A protein and the small-molecule ligand that binds it are described below.
Small molecule (SMILES): C[C@H](NC(=O)CNC(=O)c1cccc(Cl)c1)c1ccccc1

Binding-site contacts:
Ligand atom C14 contacts residue LEU487 of chain 1.E at 4.0 Å (hydrophobic).
Ligand atom C17 contacts residue PHE321 of chain 1.E at 4.2 Å (hydrophobic).
Ligand atom O1 contacts residue SER479 of chain 1.E at 3.8 Å.
Ligand atom O2 contacts residue PHE321 of chain 1.E at 3.3 Å.
Ligand atom CL1 contacts residue ILE396 of chain 1.E at 3.5 Å.
Ligand atom C1 contacts residue HIS463 of chain 1.E at 3.9 Å.
Ligand atom C13 contacts residue ARG456 of chain 1.E at 3.2 Å.
Ligand atom C2 contacts residue ILE460 of chain 1.E at 3.9 Å (hydrophobic).
Ligand atom C3 contacts residue ILE381 of chain 1.E at 3.6 Å (hydrophobic).
Ligand atom C1 contacts residue ILE381 of chain 1.E at 3.6 Å (hydrophobic).
Ligand atom C6 contacts residue MET459 of chain 1.E at 3.5 Å (hydrophobic).
Ligand atom N1 contacts residue ARG456 of chain 1.E at 4.1 Å.
Ligand atom O1 contacts residue ARG456 of chain 1.E at 4.2 Å.
Ligand atom O2 contacts residue ARG456 of chain 1.E at 2.7 Å (salt-bridge).
Ligand atom C9 contacts residue ARG456 of chain 1.E at 3.3 Å.
Ligand atom CL1 contacts residue TYR386 of chain 1.E at 4.1 Å.
Ligand atom C10 contacts residue PHE321 of chain 1.E at 3.5 Å (hydrophobic).
Ligand atom C11 contacts residue GLU320 of chain 1.E at 3.2 Å.
Ligand atom C16 contacts residue ILE324 of chain 1.E at 3.4 Å (hydrophobic).
Ligand atom C17 contacts residue ILE292 of chain 1.E at 3.6 Å (hydrophobic).
Ligand atom C14 contacts residue ARG456 of chain 1.E at 3.3 Å.
Ligand atom C10 contacts residue ARG456 of chain 1.E at 4.0 Å.
Ligand atom C17 contacts residue ILE324 of chain 1.E at 3.9 Å (hydrophobic).
Ligand atom C11 contacts residue ASP296 of chain 1.E at 3.7 Å.
Ligand atom C6 contacts residue ILE460 of chain 1.E at 3.6 Å (hydrophobic).
Ligand atom C4 contacts residue ILE381 of chain 1.E at 3.7 Å (hydrophobic).
Ligand atom C15 contacts residue LEU487 of chain 1.E at 3.5 Å (hydrophobic).
Ligand atom C12 contacts residue ARG456 of chain 1.E at 3.8 Å.
Ligand atom N2 contacts residue ARG456 of chain 1.E at 4.0 Å.
Ligand atom C1 contacts residue ILE460 of chain 1.E at 3.5 Å (hydrophobic).
Ligand atom C6 contacts residue ILE381 of chain 1.E at 3.7 Å (hydrophobic).
Ligand atom C2 contacts residue ILE381 of chain 1.E at 3.5 Å (hydrophobic).
Ligand atom C5 contacts residue ILE460 of chain 1.E at 4.1 Å (hydrophobic).
Ligand atom C5 contacts residue ILE381 of chain 1.E at 3.8 Å (hydrophobic).
Ligand atom O2 contacts residue TRP378 of chain 1.E at 3.9 Å.
Ligand atom C1 contacts residue MET459 of chain 1.E at 3.6 Å (hydrophobic).
Ligand atom C16 contacts residue ILE292 of chain 1.E at 3.6 Å (hydrophobic).
Ligand atom O1 contacts residue ASN483 of chain 1.E at 3.3 Å (h-bond).
Ligand atom C2 contacts residue HIS463 of chain 1.E at 3.6 Å.
Ligand atom C14 contacts residue ASN483 of chain 1.E at 3.9 Å.

Sequence of chain 1.E:
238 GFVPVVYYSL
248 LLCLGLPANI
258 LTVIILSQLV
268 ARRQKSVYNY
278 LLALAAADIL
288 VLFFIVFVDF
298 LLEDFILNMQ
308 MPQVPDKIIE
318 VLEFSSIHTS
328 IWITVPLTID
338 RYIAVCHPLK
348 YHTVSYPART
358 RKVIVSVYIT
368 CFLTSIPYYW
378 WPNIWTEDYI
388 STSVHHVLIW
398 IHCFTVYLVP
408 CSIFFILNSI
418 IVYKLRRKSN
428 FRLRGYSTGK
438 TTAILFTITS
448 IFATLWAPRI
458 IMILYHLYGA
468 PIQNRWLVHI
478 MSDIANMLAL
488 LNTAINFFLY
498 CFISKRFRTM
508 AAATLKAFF